This small molecule binds to this protein.
Small molecule (SMILES): CC[C@H]1OC(=O)[C@H](C)C(=O)[C@H](C)[C@@H](O[C@@H]2O[C@H](C)C[C@H](N(C)C)[C@H]2O)[C@](C)(OC)C[C@@H](C)C(=O)[C@H](C)[C@H]2N(CCCCn3cnc(-c4cccnc4)c3)C(=O)O[C@]12C

Binding-site contacts:
Ligand atom C8 contacts residue ARG90 of chain 1.VB at 4.1 Å.
Ligand atom O16 contacts residue ARG90 of chain 1.VB at 4.0 Å.
Ligand atom C58 contacts residue MG1 of chain 1.QPC at 3.5 Å.
Ligand atom O5 contacts residue ARG90 of chain 1.VB at 4.2 Å.

Sequence of chain 1.VB:
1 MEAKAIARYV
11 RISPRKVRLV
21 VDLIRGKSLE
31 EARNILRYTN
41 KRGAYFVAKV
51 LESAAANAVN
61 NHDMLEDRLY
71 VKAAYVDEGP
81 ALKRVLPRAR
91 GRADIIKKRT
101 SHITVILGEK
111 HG